Sequence of chain 1.A:
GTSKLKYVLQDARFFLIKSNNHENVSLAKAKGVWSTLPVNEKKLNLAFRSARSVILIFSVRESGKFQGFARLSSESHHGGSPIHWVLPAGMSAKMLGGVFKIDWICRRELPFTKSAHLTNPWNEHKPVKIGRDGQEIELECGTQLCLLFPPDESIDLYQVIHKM

The small molecule below binds the protein below.
Small molecule (SMILES): CNc1ncnc2ccccc12

Binding-site contacts:
Ligand atom C01 contacts residue TRP102 of chain 1.A at 3.5 Å (hydrophobic).
Ligand atom N04 contacts residue TRP51 of chain 1.A at 3.8 Å.
Ligand atom C07 contacts residue SER36 of chain 1.A at 4.2 Å.
Ligand atom N04 contacts residue ASN41 of chain 1.A at 3.1 Å (h-bond).
Ligand atom C12 contacts residue TRP51 of chain 1.A at 4.0 Å (hydrophobic).
Ligand atom N06 contacts residue ASN37 of chain 1.A at 2.9 Å (h-bond).
Ligand atom C03 contacts residue ASN41 of chain 1.A at 4.2 Å.
Ligand atom C10 contacts residue LEU54 of chain 1.A at 4.2 Å (hydrophobic).
Ligand atom C05 contacts residue ASN37 of chain 1.A at 3.4 Å.
Ligand atom C11 contacts residue LEU113 of chain 1.A at 4.0 Å (hydrophobic).
Ligand atom N06 contacts residue SER36 of chain 1.A at 3.5 Å.
Ligand atom C01 contacts residue TRP51 of chain 1.A at 3.5 Å (hydrophobic).
Ligand atom N06 contacts residue PRO105 of chain 1.A at 3.9 Å.
Ligand atom C03 contacts residue SER52 of chain 1.A at 4.0 Å.
Ligand atom C05 contacts residue PRO105 of chain 1.A at 3.9 Å (hydrophobic).
Ligand atom C11 contacts residue SER52 of chain 1.A at 3.6 Å.
Ligand atom C08 contacts residue ASN37 of chain 1.A at 3.7 Å.
Ligand atom C08 contacts residue LYS35 of chain 1.A at 3.3 Å.
Ligand atom N02 contacts residue TRP51 of chain 1.A at 3.8 Å.
Ligand atom N02 contacts residue LEU113 of chain 1.A at 3.9 Å.
Ligand atom N04 contacts residue SER36 of chain 1.A at 3.8 Å.
Ligand atom C01 contacts residue ASN41 of chain 1.A at 4.1 Å.
Ligand atom N06 contacts residue LYS35 of chain 1.A at 4.0 Å.
Ligand atom C09 contacts residue ASP150 of chain 1.A at 3.5 Å.
Ligand atom C03 contacts residue TRP51 of chain 1.A at 3.6 Å (hydrophobic).
Ligand atom C08 contacts residue MET108 of chain 1.A at 3.9 Å (hydrophobic).
Ligand atom C09 contacts residue MET108 of chain 1.A at 3.8 Å (hydrophobic).
Ligand atom C05 contacts residue SER36 of chain 1.A at 3.1 Å.
Ligand atom C10 contacts residue ASP150 of chain 1.A at 3.5 Å.
Ligand atom C01 contacts residue SER52 of chain 1.A at 3.2 Å.
Ligand atom C10 contacts residue MET108 of chain 1.A at 4.0 Å (hydrophobic).
Ligand atom C07 contacts residue ASN37 of chain 1.A at 4.0 Å.
Ligand atom C11 contacts residue MET108 of chain 1.A at 4.0 Å (hydrophobic).
Ligand atom C05 contacts residue ASN41 of chain 1.A at 3.5 Å.
Ligand atom C10 contacts residue THR53 of chain 1.A at 3.8 Å.
Ligand atom N02 contacts residue SER52 of chain 1.A at 2.9 Å (h-bond).
Ligand atom C07 contacts residue LYS35 of chain 1.A at 3.9 Å.
Ligand atom C09 contacts residue LYS35 of chain 1.A at 4.0 Å.
Ligand atom C05 contacts residue ASN38 of chain 1.A at 4.1 Å.
Ligand atom C11 contacts residue THR53 of chain 1.A at 4.0 Å.